Binding-site contacts:
Ligand atom CB contacts residue 12V1 of chain 1.J at 3.8 Å.
Ligand atom CA contacts residue TYR324 of chain 1.B at 4.1 Å (hydrophobic).
Ligand atom O contacts residue THR325 of chain 1.B at 3.5 Å.
Ligand atom O contacts residue PRO251 of chain 1.B at 3.2 Å.
Ligand atom N contacts residue HIS190 of chain 1.B at 3.7 Å.
Ligand atom CB contacts residue GLN531 of chain 1.B at 3.5 Å.
Ligand atom C contacts residue HIS190 of chain 1.B at 4.1 Å.
Ligand atom CA contacts residue HIS188 of chain 1.B at 4.1 Å.
Ligand atom CB contacts residue HIS191 of chain 1.B at 3.5 Å.
Ligand atom CG1 contacts residue GLN531 of chain 1.B at 3.8 Å.
Ligand atom C contacts residue LYS326 of chain 1.B at 3.9 Å.
Ligand atom N contacts residue HIS188 of chain 1.B at 3.8 Å.
Ligand atom C contacts residue PRO251 of chain 1.B at 4.0 Å (hydrophobic).
Ligand atom CA contacts residue 12V1 of chain 1.J at 3.9 Å.
Ligand atom OG contacts residue 12V1 of chain 1.J at 2.9 Å (h-bond).
Ligand atom CB contacts residue ASN249 of chain 1.B at 3.6 Å.
Ligand atom CB contacts residue HIS190 of chain 1.B at 4.1 Å.
Ligand atom N contacts residue 12V1 of chain 1.J at 3.0 Å (h-bond).
Ligand atom N contacts residue THR325 of chain 1.B at 3.4 Å.
Ligand atom CB contacts residue HIS188 of chain 1.B at 3.7 Å.
Ligand atom C contacts residue TYR324 of chain 1.B at 4.0 Å (hydrophobic).
Ligand atom CG2 contacts residue ALA588 of chain 1.B at 3.7 Å (hydrophobic).
Ligand atom OG1 contacts residue VAL587 of chain 1.B at 3.5 Å.
Ligand atom CG contacts residue ASN249 of chain 1.B at 3.4 Å.
Ligand atom CA contacts residue HIS250 of chain 1.B at 4.2 Å.
Ligand atom CG2 contacts residue GLN531 of chain 1.B at 3.8 Å.
Ligand atom O contacts residue LYS326 of chain 1.B at 3.0 Å (salt-bridge).
Ligand atom O contacts residue HIS250 of chain 1.B at 3.6 Å.
Ligand atom CB contacts residue 12V1 of chain 1.J at 3.8 Å.
Ligand atom CA contacts residue HIS190 of chain 1.B at 3.8 Å.
Ligand atom CG1 contacts residue 12V1 of chain 1.J at 3.7 Å.
Ligand atom N contacts residue LYS326 of chain 1.B at 3.3 Å (salt-bridge).
Ligand atom O contacts residue HIS190 of chain 1.B at 4.0 Å.
Ligand atom CG1 contacts residue PHE560 of chain 1.B at 3.7 Å (hydrophobic).
Ligand atom CA contacts residue 12V1 of chain 1.J at 3.7 Å.
Ligand atom O contacts residue 12V1 of chain 1.J at 3.8 Å.
Ligand atom N contacts residue TYR324 of chain 1.B at 3.0 Å (h-bond).
Ligand atom OG1 contacts residue LYS326 of chain 1.B at 4.1 Å.
Ligand atom C contacts residue 12V1 of chain 1.J at 3.9 Å.
Ligand atom C contacts residue LYS326 of chain 1.B at 4.1 Å.

Sequence of chain 1.B:
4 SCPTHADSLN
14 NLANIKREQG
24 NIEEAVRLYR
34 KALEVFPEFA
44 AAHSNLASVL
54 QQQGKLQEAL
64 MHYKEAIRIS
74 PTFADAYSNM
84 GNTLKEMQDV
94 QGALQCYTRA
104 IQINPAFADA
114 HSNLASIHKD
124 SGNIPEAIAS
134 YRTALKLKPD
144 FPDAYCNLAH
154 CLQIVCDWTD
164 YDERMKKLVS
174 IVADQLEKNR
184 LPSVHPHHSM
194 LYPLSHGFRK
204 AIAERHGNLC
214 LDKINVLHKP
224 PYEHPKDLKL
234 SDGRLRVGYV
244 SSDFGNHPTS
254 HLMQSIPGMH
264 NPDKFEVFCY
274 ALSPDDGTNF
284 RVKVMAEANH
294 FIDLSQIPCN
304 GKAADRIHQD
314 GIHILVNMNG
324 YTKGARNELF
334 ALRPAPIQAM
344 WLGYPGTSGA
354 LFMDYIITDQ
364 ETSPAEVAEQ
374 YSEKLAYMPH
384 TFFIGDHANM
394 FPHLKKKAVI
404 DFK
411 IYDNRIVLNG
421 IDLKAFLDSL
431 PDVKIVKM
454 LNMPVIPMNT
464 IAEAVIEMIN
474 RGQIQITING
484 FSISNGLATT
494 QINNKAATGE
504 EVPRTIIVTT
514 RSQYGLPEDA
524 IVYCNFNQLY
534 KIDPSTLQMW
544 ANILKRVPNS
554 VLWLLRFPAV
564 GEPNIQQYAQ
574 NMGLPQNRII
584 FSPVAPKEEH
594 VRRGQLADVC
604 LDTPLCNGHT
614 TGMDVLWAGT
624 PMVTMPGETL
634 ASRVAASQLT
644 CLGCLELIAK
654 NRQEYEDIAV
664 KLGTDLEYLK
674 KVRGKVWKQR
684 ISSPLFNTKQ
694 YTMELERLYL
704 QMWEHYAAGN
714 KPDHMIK

This protein binds this small molecule.
Small molecule (SMILES): CC(C)[C@H](N)C(=O)N[C@H](C(=O)N1CCC[C@H]1C(=O)N[C@H](C(=O)N[C@@H](CO)C(=O)N[C@H](C(=O)N[C@@H](C)C(N)=O)[C@@H](C)O)C(C)C)[C@@H](C)O